This protein binds this small molecule.
Small molecule (SMILES): CC(/C=C/[C@@]1(C)[C@H](C)CCC(=O)[C@@H]1C)=C\Cc1c(O)c(Cl)c(C)c(C=O)c1O

Sequence of chain 1.M:
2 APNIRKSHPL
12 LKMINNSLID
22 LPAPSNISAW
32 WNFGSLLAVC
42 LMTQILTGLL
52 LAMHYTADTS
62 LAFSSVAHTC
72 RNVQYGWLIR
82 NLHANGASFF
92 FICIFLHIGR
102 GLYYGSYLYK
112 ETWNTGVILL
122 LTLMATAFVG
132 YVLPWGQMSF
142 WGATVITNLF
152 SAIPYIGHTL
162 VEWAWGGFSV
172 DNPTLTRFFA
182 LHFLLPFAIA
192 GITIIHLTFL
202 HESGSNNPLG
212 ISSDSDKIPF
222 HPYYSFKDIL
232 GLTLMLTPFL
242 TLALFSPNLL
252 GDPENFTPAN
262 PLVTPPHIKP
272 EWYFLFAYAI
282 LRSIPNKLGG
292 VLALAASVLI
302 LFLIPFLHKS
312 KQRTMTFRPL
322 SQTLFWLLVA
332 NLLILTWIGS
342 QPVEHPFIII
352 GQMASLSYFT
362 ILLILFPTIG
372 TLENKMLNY

Binding-site contacts:
Ligand atom C07 contacts residue PHE221 of chain 1.M at 3.9 Å (hydrophobic).
Ligand atom C03 contacts residue SER206 of chain 1.M at 4.0 Å.
Ligand atom C14 contacts residue LEU19 of chain 1.M at 3.6 Å (hydrophobic).
Ligand atom C15 contacts residue LEU19 of chain 1.M at 4.0 Å (hydrophobic).
Ligand atom O26 contacts residue ILE230 of chain 1.M at 3.0 Å.
Ligand atom C14 contacts residue SER36 of chain 1.M at 3.8 Å.
Ligand atom O10 contacts residue TYR225 of chain 1.M at 3.7 Å.
Ligand atom O11 contacts residue LEU198 of chain 1.M at 3.1 Å.
Ligand atom C13 contacts residue HEM1 of chain 1.OA at 3.5 Å.
Ligand atom C01 contacts residue HEM1 of chain 1.OA at 3.7 Å.
Ligand atom C14 contacts residue PHE221 of chain 1.M at 4.1 Å (hydrophobic).
Ligand atom C05 contacts residue LEU198 of chain 1.M at 4.0 Å (hydrophobic).
Ligand atom O11 contacts residue HEM1 of chain 1.OA at 3.9 Å.
Ligand atom O10 contacts residue PHE221 of chain 1.M at 3.8 Å.
Ligand atom C06 contacts residue HEM1 of chain 1.OA at 3.9 Å.
Ligand atom C08 contacts residue LEU22 of chain 1.M at 4.0 Å (hydrophobic).
Ligand atom C14 contacts residue ASP229 of chain 1.M at 4.0 Å.
Ligand atom C17 contacts residue LEU19 of chain 1.M at 3.9 Å (hydrophobic).
Ligand atom C23 contacts residue ILE230 of chain 1.M at 3.5 Å (hydrophobic).
Ligand atom C04 contacts residue HEM1 of chain 1.OA at 3.7 Å.
Ligand atom CL12 contacts residue LEU198 of chain 1.M at 3.8 Å.
Ligand atom C02 contacts residue HEM1 of chain 1.OA at 3.8 Å.
Ligand atom C02 contacts residue PHE221 of chain 1.M at 3.8 Å (hydrophobic).
Ligand atom C07 contacts residue ILE28 of chain 1.M at 4.0 Å (hydrophobic).
Ligand atom C01 contacts residue PHE221 of chain 1.M at 3.5 Å (hydrophobic).
Ligand atom C16 contacts residue SER36 of chain 1.M at 3.7 Å.
Ligand atom C03 contacts residue HEM1 of chain 1.OA at 4.0 Å.
Ligand atom CL12 contacts residue LEU22 of chain 1.M at 3.4 Å.
Ligand atom C05 contacts residue HEM1 of chain 1.OA at 3.6 Å.
Ligand atom C22 contacts residue ILE230 of chain 1.M at 4.0 Å (hydrophobic).
Ligand atom C15 contacts residue SER36 of chain 1.M at 3.6 Å.
Ligand atom C08 contacts residue SER206 of chain 1.M at 2.9 Å.
Ligand atom C04 contacts residue LEU22 of chain 1.M at 3.9 Å (hydrophobic).
Ligand atom CL12 contacts residue HIS202 of chain 1.M at 3.0 Å.
Ligand atom O09 contacts residue PHE221 of chain 1.M at 3.4 Å.
Ligand atom C16 contacts residue ALA39 of chain 1.M at 3.7 Å (hydrophobic).
Ligand atom CL12 contacts residue LEU201 of chain 1.M at 3.3 Å.
Ligand atom C25 contacts residue LEU19 of chain 1.M at 3.5 Å (hydrophobic).
Ligand atom O10 contacts residue ILE28 of chain 1.M at 3.8 Å.
Ligand atom O09 contacts residue ASP229 of chain 1.M at 2.9 Å (salt-bridge).